Sequence of chain 1.A:
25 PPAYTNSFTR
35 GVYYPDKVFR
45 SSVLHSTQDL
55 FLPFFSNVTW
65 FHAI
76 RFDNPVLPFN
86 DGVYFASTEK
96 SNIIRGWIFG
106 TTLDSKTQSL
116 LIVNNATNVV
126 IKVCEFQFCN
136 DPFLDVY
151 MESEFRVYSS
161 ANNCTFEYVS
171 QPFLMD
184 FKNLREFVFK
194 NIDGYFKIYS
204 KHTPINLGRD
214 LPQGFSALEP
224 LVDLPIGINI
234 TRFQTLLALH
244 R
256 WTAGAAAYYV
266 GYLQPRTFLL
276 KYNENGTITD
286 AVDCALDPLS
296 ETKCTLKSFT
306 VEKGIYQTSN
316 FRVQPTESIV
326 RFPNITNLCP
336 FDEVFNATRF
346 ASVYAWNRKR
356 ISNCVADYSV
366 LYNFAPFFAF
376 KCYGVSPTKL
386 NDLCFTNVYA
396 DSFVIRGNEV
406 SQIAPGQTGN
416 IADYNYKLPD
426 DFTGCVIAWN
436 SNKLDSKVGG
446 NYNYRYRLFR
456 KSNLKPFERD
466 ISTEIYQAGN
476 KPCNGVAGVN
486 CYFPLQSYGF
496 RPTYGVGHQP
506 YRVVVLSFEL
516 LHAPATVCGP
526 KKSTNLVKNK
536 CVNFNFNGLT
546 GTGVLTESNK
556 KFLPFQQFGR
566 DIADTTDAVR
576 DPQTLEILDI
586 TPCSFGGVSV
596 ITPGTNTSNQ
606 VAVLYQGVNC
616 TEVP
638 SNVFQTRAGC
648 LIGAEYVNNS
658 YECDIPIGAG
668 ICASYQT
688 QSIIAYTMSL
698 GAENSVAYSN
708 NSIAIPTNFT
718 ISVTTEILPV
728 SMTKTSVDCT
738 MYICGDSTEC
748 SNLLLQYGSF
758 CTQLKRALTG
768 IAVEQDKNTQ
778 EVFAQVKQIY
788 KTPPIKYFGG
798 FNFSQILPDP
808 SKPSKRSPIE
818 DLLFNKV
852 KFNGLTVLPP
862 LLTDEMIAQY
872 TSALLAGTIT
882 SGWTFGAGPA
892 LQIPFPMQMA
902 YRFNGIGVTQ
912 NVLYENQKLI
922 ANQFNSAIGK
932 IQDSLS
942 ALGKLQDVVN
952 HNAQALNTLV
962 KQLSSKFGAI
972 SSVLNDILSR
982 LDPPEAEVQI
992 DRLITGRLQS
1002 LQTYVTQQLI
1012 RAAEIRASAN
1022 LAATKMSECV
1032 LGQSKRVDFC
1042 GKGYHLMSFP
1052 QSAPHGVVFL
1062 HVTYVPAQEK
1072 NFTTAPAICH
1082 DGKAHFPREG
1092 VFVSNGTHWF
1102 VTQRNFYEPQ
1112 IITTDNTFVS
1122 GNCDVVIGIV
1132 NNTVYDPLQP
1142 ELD

Binding-site contacts:
Ligand atom O7 contacts residue ASN341 of chain 1.A at 4.2 Å.
Ligand atom O7 contacts residue ASP337 of chain 1.A at 4.3 Å.
Ligand atom C5 contacts residue ASN341 of chain 1.A at 3.6 Å.
Ligand atom O5 contacts residue ASN341 of chain 1.A at 2.3 Å (h-bond).
Ligand atom C2 contacts residue ASN341 of chain 1.A at 2.4 Å.
Ligand atom C7 contacts residue ASN341 of chain 1.A at 3.8 Å.
Ligand atom C3 contacts residue ASN341 of chain 1.A at 3.7 Å.
Ligand atom C4 contacts residue ASN341 of chain 1.A at 4.2 Å.
Ligand atom N2 contacts residue PHE369 of chain 1.A at 3.8 Å.
Ligand atom N2 contacts residue ASN341 of chain 1.A at 2.9 Å (h-bond).
Ligand atom C1 contacts residue ASN341 of chain 1.A at 1.4 Å.
Ligand atom C8 contacts residue PHE369 of chain 1.A at 3.6 Å (hydrophobic).
Ligand atom C7 contacts residue PHE369 of chain 1.A at 4.2 Å (hydrophobic).

A small-molecule ligand and the protein it binds are described below.
Small molecule (SMILES): CC(=O)N[C@H]1[C@H](O[C@H]2[C@H](O)[C@@H](NC(C)=O)CO[C@@H]2CO)O[C@H](CO)[C@@H](O)[C@@H]1O